Sequence of chain 1.C:
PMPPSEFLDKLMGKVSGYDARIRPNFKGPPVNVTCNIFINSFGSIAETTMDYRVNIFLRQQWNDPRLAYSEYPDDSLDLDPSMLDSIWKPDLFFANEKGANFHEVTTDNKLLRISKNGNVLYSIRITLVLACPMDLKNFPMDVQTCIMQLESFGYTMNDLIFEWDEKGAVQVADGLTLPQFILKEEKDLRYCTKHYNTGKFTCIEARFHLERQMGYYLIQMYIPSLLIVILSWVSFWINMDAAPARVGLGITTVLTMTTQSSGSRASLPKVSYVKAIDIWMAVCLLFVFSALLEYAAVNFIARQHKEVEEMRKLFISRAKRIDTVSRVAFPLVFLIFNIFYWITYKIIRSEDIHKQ

The protein below binds the small molecule below.
Small molecule (SMILES): NCC(=O)O

Binding-site contacts:
Ligand atom O contacts residue PHE87 of chain 1.C at 4.1 Å.
Ligand atom N contacts residue TYR226 of chain 1.B at 4.5 Å.
Ligand atom C contacts residue PHE183 of chain 1.B at 4.2 Å (hydrophobic).
Ligand atom O contacts residue THR228 of chain 1.B at 4.0 Å.
Ligand atom OXT contacts residue THR228 of chain 1.B at 3.5 Å (h-bond).
Ligand atom C contacts residue THR228 of chain 1.B at 3.9 Å.
Ligand atom N contacts residue PHE183 of chain 1.B at 2.9 Å (h-bond).
Ligand atom C contacts residue SER153 of chain 1.C at 3.9 Å.
Ligand atom OXT contacts residue PHE183 of chain 1.B at 3.7 Å.
Ligand atom C contacts residue ARG89 of chain 1.C at 4.5 Å.
Ligand atom OXT contacts residue LEU141 of chain 1.C at 3.5 Å.
Ligand atom O contacts residue ARG89 of chain 1.C at 3.5 Å (salt-bridge).
Ligand atom OXT contacts residue PHE231 of chain 1.B at 4.0 Å.
Ligand atom O contacts residue SER153 of chain 1.C at 3.3 Å (h-bond).
Ligand atom N contacts residue PHE231 of chain 1.B at 4.1 Å.
Ligand atom OXT contacts residue SER153 of chain 1.C at 3.9 Å.
Ligand atom CA contacts residue PHE183 of chain 1.B at 4.2 Å (hydrophobic).
Ligand atom N contacts residue SER182 of chain 1.B at 4.2 Å.
Ligand atom CA contacts residue TYR226 of chain 1.B at 4.1 Å (hydrophobic).
Ligand atom CA contacts residue PHE87 of chain 1.C at 4.1 Å (hydrophobic).

Sequence of chain 1.B:
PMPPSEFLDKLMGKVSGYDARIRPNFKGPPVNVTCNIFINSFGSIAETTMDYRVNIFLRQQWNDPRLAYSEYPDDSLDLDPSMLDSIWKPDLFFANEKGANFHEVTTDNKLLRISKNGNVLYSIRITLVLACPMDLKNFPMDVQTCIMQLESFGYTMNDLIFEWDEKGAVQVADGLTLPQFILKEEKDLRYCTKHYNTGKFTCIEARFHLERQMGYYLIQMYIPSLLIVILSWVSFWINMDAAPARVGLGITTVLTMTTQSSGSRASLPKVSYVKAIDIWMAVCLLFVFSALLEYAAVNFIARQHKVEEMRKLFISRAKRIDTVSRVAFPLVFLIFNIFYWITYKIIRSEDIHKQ